Binding-site contacts:
Ligand atom O3 contacts residue GLU377 of chain 1.A at 2.5 Å (salt-bridge).
Ligand atom O6 contacts residue ASN246 of chain 1.A at 2.9 Å (h-bond).
Ligand atom O4 contacts residue ADP1 of chain 1.C at 2.3 Å (h-bond).
Ligand atom O6 contacts residue HIS161 of chain 1.A at 2.9 Å (h-bond).
Ligand atom C4 contacts residue GLY380 of chain 1.A at 3.7 Å.
Ligand atom C5 contacts residue ADP1 of chain 1.C at 3.4 Å.
Ligand atom O3 contacts residue ADP1 of chain 1.C at 3.9 Å.
Ligand atom O2 contacts residue GLU377 of chain 1.A at 3.8 Å.
Ligand atom C3 contacts residue ADP1 of chain 1.C at 3.2 Å.
Ligand atom O6 contacts residue VAL22 of chain 1.A at 3.8 Å.
Ligand atom C6 contacts residue VAL22 of chain 1.A at 3.8 Å (hydrophobic).
Ligand atom O4 contacts residue CYS379 of chain 1.A at 3.4 Å.
Ligand atom O1 contacts residue 2501 of chain 1.D at 2.6 Å (h-bond).
Ligand atom C4 contacts residue ADP1 of chain 1.C at 3.1 Å.
Ligand atom O2 contacts residue ASN162 of chain 1.A at 3.2 Å (h-bond).
Ligand atom O3 contacts residue PRO378 of chain 1.A at 3.4 Å.
Ligand atom C6 contacts residue LEU19 of chain 1.A at 3.7 Å (hydrophobic).
Ligand atom C2 contacts residue HIS161 of chain 1.A at 3.2 Å.
Ligand atom O2 contacts residue ADP1 of chain 1.C at 2.5 Å (h-bond).
Ligand atom C4 contacts residue CYS379 of chain 1.A at 3.8 Å (hydrophobic).
Ligand atom O1 contacts residue ADP1 of chain 1.C at 2.5 Å (h-bond).
Ligand atom C2 contacts residue PRO378 of chain 1.A at 3.7 Å (hydrophobic).
Ligand atom O2 contacts residue HIS161 of chain 1.A at 3.9 Å.
Ligand atom O2 contacts residue PRO378 of chain 1.A at 3.8 Å.
Ligand atom O3 contacts residue GLY380 of chain 1.A at 2.9 Å (h-bond).
Ligand atom O2 contacts residue GLN304 of chain 1.A at 3.5 Å (h-bond).
Ligand atom O3 contacts residue CYS379 of chain 1.A at 3.0 Å (h-bond).
Ligand atom C3 contacts residue GLY380 of chain 1.A at 3.8 Å.
Ligand atom O4 contacts residue GLY380 of chain 1.A at 3.0 Å (h-bond).
Ligand atom C1 contacts residue ADP1 of chain 1.C at 3.5 Å.
Ligand atom C1 contacts residue HIS161 of chain 1.A at 3.0 Å.
Ligand atom C3 contacts residue GLU377 of chain 1.A at 3.4 Å.
Ligand atom O5 contacts residue HIS161 of chain 1.A at 3.4 Å.
Ligand atom C6 contacts residue HIS161 of chain 1.A at 3.7 Å.
Ligand atom O4 contacts residue LEU381 of chain 1.A at 3.6 Å.
Ligand atom C2 contacts residue ADP1 of chain 1.C at 3.4 Å.
Ligand atom C6 contacts residue ASN246 of chain 1.A at 3.4 Å.
Ligand atom C6 contacts residue GLY18 of chain 1.A at 3.5 Å.
Ligand atom O6 contacts residue VAL211 of chain 1.A at 3.4 Å.
Ligand atom C1 contacts residue 2501 of chain 1.D at 3.8 Å.

Sequence of chain 1.A:
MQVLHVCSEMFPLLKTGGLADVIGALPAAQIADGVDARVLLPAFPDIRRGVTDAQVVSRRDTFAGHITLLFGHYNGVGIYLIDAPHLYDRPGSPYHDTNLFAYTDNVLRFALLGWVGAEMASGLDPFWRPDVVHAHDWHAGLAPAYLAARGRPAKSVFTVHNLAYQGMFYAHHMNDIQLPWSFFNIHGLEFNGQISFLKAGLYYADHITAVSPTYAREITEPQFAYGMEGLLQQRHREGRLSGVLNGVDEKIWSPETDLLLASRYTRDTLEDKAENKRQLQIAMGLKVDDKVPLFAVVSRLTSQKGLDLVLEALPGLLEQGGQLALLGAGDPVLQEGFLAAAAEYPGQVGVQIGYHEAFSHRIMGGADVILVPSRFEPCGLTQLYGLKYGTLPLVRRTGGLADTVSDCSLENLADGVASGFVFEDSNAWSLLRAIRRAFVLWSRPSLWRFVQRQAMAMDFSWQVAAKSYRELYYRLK

A small-molecule ligand and the protein it binds are described below.
Small molecule (SMILES): OC[C@H]1O[C@H](O)[C@H](O)[C@@H](O)[C@@H]1O